Sequence of chain 1.B:
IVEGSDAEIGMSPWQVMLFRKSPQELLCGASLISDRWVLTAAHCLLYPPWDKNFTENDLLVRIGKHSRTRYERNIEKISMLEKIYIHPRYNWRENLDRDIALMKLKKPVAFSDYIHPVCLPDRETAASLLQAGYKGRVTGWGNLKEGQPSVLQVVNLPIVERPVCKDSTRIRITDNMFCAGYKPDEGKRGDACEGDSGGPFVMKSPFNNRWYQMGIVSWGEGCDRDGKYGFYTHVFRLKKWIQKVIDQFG

A small-molecule ligand and the protein it binds are described below.
Small molecule (SMILES): CC[C@H](C)[C@H](NC(=O)[C@H](C)NC(=O)[C@H](CCC(=O)O)NC(=O)[C@H](Cc1ccccc1)NC(=O)[C@@H](N)CC(=O)O)C(=O)N1CCC[C@H]1C(=O)N[C@@H](C)C(=O)N[C@@H](CCC(=O)O)C(=O)N[C@H](C=O)Cc1ccc(OS(=O)(=O)O)cc1

Binding-site contacts:
Ligand atom CG contacts residue TYR71 of chain 1.B at 3.8 Å (hydrophobic).
Ligand atom O contacts residue LEU60 of chain 1.B at 3.7 Å.
Ligand atom O3 contacts residue TYR71 of chain 1.B at 2.9 Å (h-bond).
Ligand atom O3 contacts residue ILE78 of chain 1.B at 3.6 Å.
Ligand atom O contacts residue THR69 of chain 1.B at 3.0 Å.
Ligand atom CD2 contacts residue THR69 of chain 1.B at 3.7 Å.
Ligand atom OD2 contacts residue ARG68 of chain 1.B at 3.5 Å (salt-bridge).
Ligand atom CG contacts residue PHE19 of chain 1.B at 3.8 Å (hydrophobic).
Ligand atom CD2 contacts residue ARG68 of chain 1.B at 3.8 Å.
Ligand atom CE1 contacts residue LEU26 of chain 1.B at 3.6 Å (hydrophobic).
Ligand atom CD1 contacts residue LEU60 of chain 1.B at 3.4 Å (hydrophobic).
Ligand atom OE2 contacts residue TYR71 of chain 1.B at 2.8 Å (h-bond).
Ligand atom O1 contacts residue ILE78 of chain 1.B at 3.0 Å (h-bond).
Ligand atom CE1 contacts residue ILE78 of chain 1.B at 3.8 Å (hydrophobic).
Ligand atom CE2 contacts residue PHE19 of chain 1.B at 3.6 Å (hydrophobic).
Ligand atom CD2 contacts residue PHE19 of chain 1.B at 3.4 Å (hydrophobic).
Ligand atom C contacts residue THR69 of chain 1.B at 3.8 Å.
Ligand atom S contacts residue TYR71 of chain 1.B at 3.8 Å.
Ligand atom CE1 contacts residue ARG68 of chain 1.B at 3.9 Å.
Ligand atom N contacts residue THR69 of chain 1.B at 3.0 Å (h-bond).
Ligand atom CG contacts residue ARG68 of chain 1.B at 3.4 Å.
Ligand atom CZ contacts residue LEU26 of chain 1.B at 3.6 Å (hydrophobic).
Ligand atom CG1 contacts residue GLN24 of chain 1.B at 3.5 Å.
Ligand atom CD1 contacts residue GLN24 of chain 1.B at 3.8 Å.
Ligand atom CB contacts residue TYR71 of chain 1.B at 3.8 Å (hydrophobic).
Ligand atom CD contacts residue TYR71 of chain 1.B at 3.5 Å (hydrophobic).
Ligand atom CA contacts residue GLN24 of chain 1.B at 3.6 Å.
Ligand atom O1 contacts residue LYS77 of chain 1.B at 3.7 Å.
Ligand atom OD1 contacts residue ARG68 of chain 1.B at 2.7 Å (salt-bridge).
Ligand atom CD contacts residue TYR71 of chain 1.B at 3.5 Å (hydrophobic).
Ligand atom CD1 contacts residue ILE78 of chain 1.B at 3.8 Å (hydrophobic).
Ligand atom O contacts residue GLN24 of chain 1.B at 3.8 Å.
Ligand atom OE2 contacts residue ARG70 of chain 1.B at 3.5 Å.
Ligand atom CG contacts residue TYR71 of chain 1.B at 3.5 Å (hydrophobic).
Ligand atom CB contacts residue THR69 of chain 1.B at 3.5 Å.
Ligand atom CG contacts residue THR69 of chain 1.B at 3.8 Å.
Ligand atom O2 contacts residue TYR71 of chain 1.B at 3.8 Å.
Ligand atom CE2 contacts residue ARG68 of chain 1.B at 3.2 Å.
Ligand atom OD2 contacts residue THR69 of chain 1.B at 3.6 Å.
Ligand atom CA contacts residue THR69 of chain 1.B at 3.8 Å.